Sequence of chain 1.F:
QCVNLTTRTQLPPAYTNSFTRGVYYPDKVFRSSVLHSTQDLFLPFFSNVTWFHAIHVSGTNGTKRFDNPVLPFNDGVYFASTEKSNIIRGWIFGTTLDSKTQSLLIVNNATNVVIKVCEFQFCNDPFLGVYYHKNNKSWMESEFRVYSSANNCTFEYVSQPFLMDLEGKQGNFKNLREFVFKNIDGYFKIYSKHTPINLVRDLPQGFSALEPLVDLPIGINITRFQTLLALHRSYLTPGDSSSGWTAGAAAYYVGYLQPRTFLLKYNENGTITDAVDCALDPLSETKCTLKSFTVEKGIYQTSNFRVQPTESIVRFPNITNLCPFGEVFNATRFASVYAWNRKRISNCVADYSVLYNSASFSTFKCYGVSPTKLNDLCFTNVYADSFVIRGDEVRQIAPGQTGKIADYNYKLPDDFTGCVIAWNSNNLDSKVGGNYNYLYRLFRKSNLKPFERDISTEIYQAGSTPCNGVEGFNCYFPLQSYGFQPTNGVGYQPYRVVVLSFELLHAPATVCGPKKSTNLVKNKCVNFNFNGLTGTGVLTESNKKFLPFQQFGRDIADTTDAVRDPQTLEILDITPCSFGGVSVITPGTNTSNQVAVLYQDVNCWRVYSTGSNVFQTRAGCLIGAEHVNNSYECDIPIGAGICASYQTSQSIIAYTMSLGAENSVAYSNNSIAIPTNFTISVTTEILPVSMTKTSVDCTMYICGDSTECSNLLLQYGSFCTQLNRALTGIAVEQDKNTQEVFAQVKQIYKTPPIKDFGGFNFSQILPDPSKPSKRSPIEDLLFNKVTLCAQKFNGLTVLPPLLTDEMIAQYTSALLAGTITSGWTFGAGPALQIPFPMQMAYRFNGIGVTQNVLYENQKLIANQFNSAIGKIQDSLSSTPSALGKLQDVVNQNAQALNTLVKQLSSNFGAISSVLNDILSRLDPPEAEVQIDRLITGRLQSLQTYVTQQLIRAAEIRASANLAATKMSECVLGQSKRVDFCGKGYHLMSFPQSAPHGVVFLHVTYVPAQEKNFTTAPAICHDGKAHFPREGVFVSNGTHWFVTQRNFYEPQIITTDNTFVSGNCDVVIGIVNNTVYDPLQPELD

Binding-site contacts:
Ligand atom O6 contacts residue ASN136 of chain 1.F at 4.5 Å.
Ligand atom C6 contacts residue ASN136 of chain 1.F at 3.1 Å.
Ligand atom N2 contacts residue ASN136 of chain 1.F at 3.7 Å.
Ligand atom C6 contacts residue ASN135 of chain 1.F at 3.9 Å.
Ligand atom C1 contacts residue LYS134 of chain 1.F at 4.1 Å.
Ligand atom C1 contacts residue ASN136 of chain 1.F at 1.4 Å.
Ligand atom C7 contacts residue ASN136 of chain 1.F at 4.4 Å.
Ligand atom O5 contacts residue ASN136 of chain 1.F at 2.4 Å (h-bond).
Ligand atom C5 contacts residue ASN136 of chain 1.F at 3.2 Å.
Ligand atom O3 contacts residue ASN136 of chain 1.F at 2.8 Å (h-bond).
Ligand atom C2 contacts residue ASN136 of chain 1.F at 2.5 Å.
Ligand atom O5 contacts residue LYS134 of chain 1.F at 3.7 Å.
Ligand atom C4 contacts residue ASN136 of chain 1.F at 3.7 Å.
Ligand atom O7 contacts residue ASN136 of chain 1.F at 3.9 Å.
Ligand atom O7 contacts residue LYS134 of chain 1.F at 4.0 Å.
Ligand atom O6 contacts residue ASN135 of chain 1.F at 4.4 Å.
Ligand atom C3 contacts residue ASN136 of chain 1.F at 3.1 Å.

A small-molecule ligand and the protein it binds are described below.
Small molecule (SMILES): CC(=O)N[C@H]1[C@H](O[C@H]2[C@H](O)[C@@H](NC(C)=O)CO[C@@H]2CO)O[C@H](CO)[C@@H](O)[C@@H]1O